Sequence of chain 1.A:
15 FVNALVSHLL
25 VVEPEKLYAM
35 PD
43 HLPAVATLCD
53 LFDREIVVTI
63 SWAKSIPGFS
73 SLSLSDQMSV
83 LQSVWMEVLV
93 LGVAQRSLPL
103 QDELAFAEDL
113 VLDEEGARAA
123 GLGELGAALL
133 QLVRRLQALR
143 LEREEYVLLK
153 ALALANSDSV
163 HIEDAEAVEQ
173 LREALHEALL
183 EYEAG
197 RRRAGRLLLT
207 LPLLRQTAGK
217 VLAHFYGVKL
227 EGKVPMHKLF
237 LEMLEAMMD

A protein and the small-molecule ligand that binds it are described below.
Small molecule (SMILES): CC(=O)c1ccc(Oc2ccc(O)c(C(C)(C)C)c2)cc1

Binding-site contacts:
Ligand atom C4 contacts residue PHE221 of chain 1.A at 3.6 Å (hydrophobic).
Ligand atom O7 contacts residue LEU124 of chain 1.A at 3.8 Å.
Ligand atom C2 contacts residue PHE54 of chain 1.A at 3.5 Å (hydrophobic).
Ligand atom C18 contacts residue LEU131 of chain 1.A at 3.7 Å (hydrophobic).
Ligand atom C17 contacts residue PHE54 of chain 1.A at 3.5 Å (hydrophobic).
Ligand atom C19 contacts residue PHE221 of chain 1.A at 3.9 Å (hydrophobic).
Ligand atom C8 contacts residue PHE108 of chain 1.A at 3.5 Å (hydrophobic).
Ligand atom O21 contacts residue PHE236 of chain 1.A at 4.0 Å.
Ligand atom C13 contacts residue PHE54 of chain 1.A at 4.1 Å (hydrophobic).
Ligand atom C9 contacts residue PHE108 of chain 1.A at 3.8 Å (hydrophobic).
Ligand atom C4 contacts residue CYS51 of chain 1.A at 3.8 Å (hydrophobic).
Ligand atom C20 contacts residue PHE221 of chain 1.A at 3.7 Å (hydrophobic).
Ligand atom C20 contacts residue VAL230 of chain 1.A at 3.7 Å (hydrophobic).
Ligand atom C5 contacts residue CYS51 of chain 1.A at 3.8 Å (hydrophobic).
Ligand atom C13 contacts residue PHE108 of chain 1.A at 3.6 Å (hydrophobic).
Ligand atom C6 contacts residue CYS51 of chain 1.A at 4.0 Å (hydrophobic).
Ligand atom O14 contacts residue PHE54 of chain 1.A at 3.9 Å.
Ligand atom C16 contacts residue VAL217 of chain 1.A at 3.8 Å (hydrophobic).
Ligand atom C12 contacts residue PHE108 of chain 1.A at 3.8 Å (hydrophobic).
Ligand atom C10 contacts residue PHE108 of chain 1.A at 3.5 Å (hydrophobic).
Ligand atom C9 contacts residue PHE54 of chain 1.A at 3.5 Å (hydrophobic).
Ligand atom O14 contacts residue VAL95 of chain 1.A at 3.6 Å.
Ligand atom C17 contacts residue LEU91 of chain 1.A at 3.8 Å (hydrophobic).
Ligand atom C5 contacts residue PHE221 of chain 1.A at 3.7 Å (hydrophobic).
Ligand atom O14 contacts residue LEU91 of chain 1.A at 3.9 Å.
Ligand atom C10 contacts residue PHE54 of chain 1.A at 3.6 Å (hydrophobic).
Ligand atom C6 contacts residue PHE221 of chain 1.A at 3.9 Å (hydrophobic).
Ligand atom O21 contacts residue CYS51 of chain 1.A at 4.0 Å.
Ligand atom C1 contacts residue PHE221 of chain 1.A at 3.9 Å (hydrophobic).
Ligand atom C3 contacts residue PHE54 of chain 1.A at 3.9 Å (hydrophobic).
Ligand atom C16 contacts residue LEU124 of chain 1.A at 4.0 Å (hydrophobic).
Ligand atom C3 contacts residue CYS51 of chain 1.A at 4.0 Å (hydrophobic).
Ligand atom C13 contacts residue LEU124 of chain 1.A at 3.8 Å (hydrophobic).
Ligand atom O21 contacts residue MET232 of chain 1.A at 3.9 Å.
Ligand atom C20 contacts residue MET232 of chain 1.A at 3.9 Å (hydrophobic).
Ligand atom C2 contacts residue PHE221 of chain 1.A at 3.9 Å (hydrophobic).
Ligand atom C3 contacts residue PHE221 of chain 1.A at 3.8 Å (hydrophobic).
Ligand atom C11 contacts residue PHE108 of chain 1.A at 3.6 Å (hydrophobic).
Ligand atom C11 contacts residue PHE54 of chain 1.A at 3.7 Å (hydrophobic).
Ligand atom C12 contacts residue PHE54 of chain 1.A at 3.7 Å (hydrophobic).